This small molecule binds to this protein.
Small molecule (SMILES): CC(=O)N[C@H]1[C@H](O[C@H]2[C@H](O)[C@@H](NC(C)=O)CO[C@@H]2CO)O[C@H](CO)[C@@H](O)[C@@H]1O

Binding-site contacts:
Ligand atom O7 contacts residue MET213 of chain 1.A at 4.4 Å.
Ligand atom O6 contacts residue GLN217 of chain 1.A at 3.9 Å.
Ligand atom N2 contacts residue ASN205 of chain 1.A at 2.9 Å (h-bond).
Ligand atom N2 contacts residue GLN217 of chain 1.A at 3.6 Å.
Ligand atom O7 contacts residue ASN205 of chain 1.A at 3.3 Å (h-bond).
Ligand atom C4 contacts residue ASN205 of chain 1.A at 4.2 Å.
Ligand atom C3 contacts residue ASN205 of chain 1.A at 3.7 Å.
Ligand atom C2 contacts residue GLN217 of chain 1.A at 4.2 Å.
Ligand atom O6 contacts residue LEU210 of chain 1.A at 3.8 Å.
Ligand atom C1 contacts residue ASN205 of chain 1.A at 1.4 Å.
Ligand atom C8 contacts residue GLN217 of chain 1.A at 3.4 Å.
Ligand atom C1 contacts residue SER207 of chain 1.A at 4.4 Å.
Ligand atom C7 contacts residue ASN205 of chain 1.A at 3.3 Å.
Ligand atom C6 contacts residue SER208 of chain 1.A at 4.0 Å.
Ligand atom C5 contacts residue ASN205 of chain 1.A at 3.6 Å.
Ligand atom C8 contacts residue ALA214 of chain 1.A at 4.3 Å (hydrophobic).
Ligand atom C3 contacts residue GLN217 of chain 1.A at 4.2 Å.
Ligand atom C5 contacts residue SER208 of chain 1.A at 4.1 Å.
Ligand atom C8 contacts residue VAL215 of chain 1.A at 4.1 Å (hydrophobic).
Ligand atom O7 contacts residue GLN217 of chain 1.A at 3.2 Å (h-bond).
Ligand atom O7 contacts residue VAL215 of chain 1.A at 3.0 Å (h-bond).
Ligand atom O6 contacts residue LEU212 of chain 1.A at 4.0 Å.
Ligand atom O5 contacts residue LEU212 of chain 1.A at 4.3 Å.
Ligand atom O5 contacts residue SER208 of chain 1.A at 3.7 Å.
Ligand atom O3 contacts residue GLN217 of chain 1.A at 3.2 Å (h-bond).
Ligand atom O6 contacts residue SER208 of chain 1.A at 4.3 Å.
Ligand atom C6 contacts residue LEU210 of chain 1.A at 4.3 Å (hydrophobic).
Ligand atom O5 contacts residue ASN205 of chain 1.A at 2.3 Å (h-bond).
Ligand atom C6 contacts residue GLN217 of chain 1.A at 4.3 Å.
Ligand atom C1 contacts residue SER208 of chain 1.A at 4.2 Å.
Ligand atom C2 contacts residue ASN205 of chain 1.A at 2.4 Å.
Ligand atom C7 contacts residue ALA214 of chain 1.A at 4.2 Å (hydrophobic).
Ligand atom O7 contacts residue ALA214 of chain 1.A at 3.5 Å.
Ligand atom C7 contacts residue VAL215 of chain 1.A at 4.0 Å (hydrophobic).
Ligand atom C7 contacts residue GLN217 of chain 1.A at 3.1 Å.

Sequence of chain 1.A:
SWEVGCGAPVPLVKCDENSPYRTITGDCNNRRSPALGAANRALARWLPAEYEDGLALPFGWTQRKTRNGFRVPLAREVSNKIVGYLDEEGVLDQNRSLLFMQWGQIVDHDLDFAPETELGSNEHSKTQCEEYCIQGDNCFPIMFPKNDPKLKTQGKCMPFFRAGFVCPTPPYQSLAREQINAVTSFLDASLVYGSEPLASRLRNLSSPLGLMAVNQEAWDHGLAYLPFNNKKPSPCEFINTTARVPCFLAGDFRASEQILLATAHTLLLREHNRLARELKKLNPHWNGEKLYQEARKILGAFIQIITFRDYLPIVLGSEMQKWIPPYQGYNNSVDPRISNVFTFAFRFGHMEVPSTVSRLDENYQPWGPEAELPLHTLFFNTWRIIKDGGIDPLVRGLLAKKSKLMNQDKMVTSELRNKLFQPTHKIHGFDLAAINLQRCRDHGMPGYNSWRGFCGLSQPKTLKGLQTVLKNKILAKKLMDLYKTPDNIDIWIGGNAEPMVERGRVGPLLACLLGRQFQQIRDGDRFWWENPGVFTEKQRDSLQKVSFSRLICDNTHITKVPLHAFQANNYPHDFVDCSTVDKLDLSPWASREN